Sequence of chain 1.A:
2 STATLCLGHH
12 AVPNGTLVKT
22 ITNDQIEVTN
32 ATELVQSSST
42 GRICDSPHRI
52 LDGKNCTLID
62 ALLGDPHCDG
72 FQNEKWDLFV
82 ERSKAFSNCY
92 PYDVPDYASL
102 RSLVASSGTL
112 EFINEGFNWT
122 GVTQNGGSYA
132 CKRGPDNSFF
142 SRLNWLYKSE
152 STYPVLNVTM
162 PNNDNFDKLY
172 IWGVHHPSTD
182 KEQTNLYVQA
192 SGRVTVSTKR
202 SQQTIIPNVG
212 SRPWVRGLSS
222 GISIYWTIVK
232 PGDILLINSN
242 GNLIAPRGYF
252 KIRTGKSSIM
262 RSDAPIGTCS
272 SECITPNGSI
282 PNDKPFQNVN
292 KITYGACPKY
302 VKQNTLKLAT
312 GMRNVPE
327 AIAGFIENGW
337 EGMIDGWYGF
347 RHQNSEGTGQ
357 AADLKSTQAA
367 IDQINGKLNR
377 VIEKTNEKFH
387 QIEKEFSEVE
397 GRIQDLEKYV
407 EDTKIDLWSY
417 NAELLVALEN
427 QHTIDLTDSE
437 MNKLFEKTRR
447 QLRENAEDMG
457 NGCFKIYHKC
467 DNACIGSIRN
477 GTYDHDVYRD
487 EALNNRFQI

Binding-site contacts:
Ligand atom C4 contacts residue ASN158 of chain 1.B at 4.2 Å.
Ligand atom C1 contacts residue ASN158 of chain 1.B at 1.4 Å.
Ligand atom C2 contacts residue TRP215 of chain 1.A at 3.9 Å (hydrophobic).
Ligand atom C3 contacts residue SER220 of chain 1.A at 3.8 Å.
Ligand atom C3 contacts residue TRP215 of chain 1.A at 4.2 Å (hydrophobic).
Ligand atom C6 contacts residue TRP215 of chain 1.A at 4.0 Å (hydrophobic).
Ligand atom O3 contacts residue TRP215 of chain 1.A at 4.0 Å.
Ligand atom O6 contacts residue TRP215 of chain 1.A at 4.2 Å.
Ligand atom O3 contacts residue SER220 of chain 1.A at 3.1 Å (h-bond).
Ligand atom O5 contacts residue TRP215 of chain 1.A at 4.0 Å.
Ligand atom C3 contacts residue ASN158 of chain 1.B at 3.8 Å.
Ligand atom C7 contacts residue ILE235 of chain 1.B at 4.2 Å (hydrophobic).
Ligand atom C1 contacts residue TRP215 of chain 1.A at 3.9 Å (hydrophobic).
Ligand atom O7 contacts residue TRP215 of chain 1.A at 3.5 Å.
Ligand atom O5 contacts residue SER220 of chain 1.A at 4.5 Å.
Ligand atom C6 contacts residue THR160 of chain 1.B at 3.4 Å.
Ligand atom O5 contacts residue THR160 of chain 1.B at 4.2 Å.
Ligand atom C8 contacts residue SER179 of chain 1.A at 3.3 Å.
Ligand atom C8 contacts residue THR160 of chain 1.B at 4.2 Å.
Ligand atom C5 contacts residue THR160 of chain 1.B at 3.8 Å.
Ligand atom C5 contacts residue ASN158 of chain 1.B at 3.6 Å.
Ligand atom N2 contacts residue SER220 of chain 1.A at 4.4 Å.
Ligand atom C8 contacts residue ILE235 of chain 1.B at 3.4 Å (hydrophobic).
Ligand atom C1 contacts residue TRP215 of chain 1.A at 4.4 Å (hydrophobic).
Ligand atom N2 contacts residue ASN158 of chain 1.B at 3.1 Å (h-bond).
Ligand atom O7 contacts residue ASN158 of chain 1.B at 3.7 Å.
Ligand atom O5 contacts residue ASN158 of chain 1.B at 2.2 Å (h-bond).
Ligand atom O6 contacts residue THR160 of chain 1.B at 4.3 Å.
Ligand atom C2 contacts residue TRP215 of chain 1.A at 4.4 Å (hydrophobic).
Ligand atom C4 contacts residue TRP215 of chain 1.A at 3.9 Å (hydrophobic).
Ligand atom C5 contacts residue TRP215 of chain 1.A at 3.9 Å (hydrophobic).
Ligand atom C5 contacts residue TRP215 of chain 1.A at 4.2 Å (hydrophobic).
Ligand atom C2 contacts residue ASN158 of chain 1.B at 2.5 Å.
Ligand atom O4 contacts residue TRP215 of chain 1.A at 4.2 Å.
Ligand atom C3 contacts residue TRP215 of chain 1.A at 4.4 Å (hydrophobic).
Ligand atom O5 contacts residue TRP215 of chain 1.A at 4.3 Å.
Ligand atom O7 contacts residue ILE235 of chain 1.B at 4.0 Å.
Ligand atom C8 contacts residue GLY211 of chain 1.A at 4.2 Å.
Ligand atom C7 contacts residue ASN158 of chain 1.B at 3.6 Å.

A protein and the small-molecule ligand that binds it are described below.
Small molecule (SMILES): CC(=O)N[C@H]1[C@H](O[C@H]2[C@H](O)[C@@H](NC(C)=O)CO[C@@H]2CO)O[C@H](CO)[C@@H](O[C@@H]2O[C@H](CO)[C@@H](O)[C@H](O)[C@@H]2O)[C@@H]1O

Sequence of chain 1.B:
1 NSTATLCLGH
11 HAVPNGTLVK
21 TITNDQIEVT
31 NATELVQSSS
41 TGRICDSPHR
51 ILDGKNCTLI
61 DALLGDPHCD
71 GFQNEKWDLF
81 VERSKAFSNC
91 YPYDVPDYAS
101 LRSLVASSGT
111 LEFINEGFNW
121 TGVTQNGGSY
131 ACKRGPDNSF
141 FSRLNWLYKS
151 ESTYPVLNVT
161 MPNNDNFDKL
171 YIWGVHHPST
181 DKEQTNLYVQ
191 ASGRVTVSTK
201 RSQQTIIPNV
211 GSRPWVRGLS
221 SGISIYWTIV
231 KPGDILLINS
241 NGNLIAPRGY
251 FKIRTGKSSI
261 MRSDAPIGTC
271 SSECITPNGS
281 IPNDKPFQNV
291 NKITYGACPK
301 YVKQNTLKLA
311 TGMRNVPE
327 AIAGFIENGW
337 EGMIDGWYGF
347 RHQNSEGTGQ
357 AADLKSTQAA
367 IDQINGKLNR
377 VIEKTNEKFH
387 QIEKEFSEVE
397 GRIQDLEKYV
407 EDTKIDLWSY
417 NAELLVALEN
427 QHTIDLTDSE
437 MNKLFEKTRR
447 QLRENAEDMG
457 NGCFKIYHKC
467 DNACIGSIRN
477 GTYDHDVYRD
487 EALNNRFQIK